Binding-site contacts:
Ligand atom OAB contacts residue VAL66 of chain 1.A at 3.5 Å.
Ligand atom CAL contacts residue ILE95 of chain 1.A at 3.8 Å (hydrophobic).
Ligand atom OAP contacts residue ILE174 of chain 1.A at 3.8 Å.
Ligand atom CAI contacts residue LEU45 of chain 1.A at 3.5 Å (hydrophobic).
Ligand atom OAB contacts residue HIS115 of chain 1.A at 3.9 Å.
Ligand atom CBA contacts residue ILE174 of chain 1.A at 3.6 Å (hydrophobic).
Ligand atom OAC contacts residue ASP175 of chain 1.A at 3.1 Å.
Ligand atom CAG contacts residue ILE95 of chain 1.A at 3.7 Å (hydrophobic).
Ligand atom CAG contacts residue GLU114 of chain 1.A at 3.4 Å.
Ligand atom CAI contacts residue ACT1 of chain 1.G at 3.5 Å.
Ligand atom OAB contacts residue VAL116 of chain 1.A at 3.0 Å (h-bond).
Ligand atom CL2 contacts residue PHE113 of chain 1.A at 3.5 Å.
Ligand atom CAZ contacts residue VAL66 of chain 1.A at 3.9 Å (hydrophobic).
Ligand atom CAV contacts residue ILE174 of chain 1.A at 3.7 Å (hydrophobic).
Ligand atom CAH contacts residue VAL116 of chain 1.A at 3.2 Å (hydrophobic).
Ligand atom CAX contacts residue ACT1 of chain 1.G at 3.9 Å.
Ligand atom CAM contacts residue ILE174 of chain 1.A at 3.7 Å (hydrophobic).
Ligand atom CAW contacts residue VAL66 of chain 1.A at 3.8 Å (hydrophobic).
Ligand atom CL2 contacts residue ILE95 of chain 1.A at 3.9 Å.
Ligand atom CAX contacts residue ILE174 of chain 1.A at 3.5 Å (hydrophobic).
Ligand atom OAP contacts residue ACT1 of chain 1.G at 3.5 Å (h-bond).
Ligand atom CL1 contacts residue LYS68 of chain 1.A at 3.3 Å.
Ligand atom CAM contacts residue VAL53 of chain 1.A at 3.8 Å (hydrophobic).
Ligand atom CL1 contacts residue GOL1 of chain 1.I at 3.6 Å.
Ligand atom OAO contacts residue ARG43 of chain 1.A at 3.7 Å.
Ligand atom CAH contacts residue ASN118 of chain 1.A at 3.9 Å.
Ligand atom OAC contacts residue LYS68 of chain 1.A at 2.7 Å (salt-bridge).
Ligand atom CL2 contacts residue ILE174 of chain 1.A at 3.7 Å.
Ligand atom CAQ contacts residue VAL66 of chain 1.A at 3.5 Å (hydrophobic).
Ligand atom CAL contacts residue ILE174 of chain 1.A at 3.8 Å (hydrophobic).
Ligand atom CAS contacts residue LEU45 of chain 1.A at 3.9 Å (hydrophobic).
Ligand atom CAM contacts residue ACT1 of chain 1.G at 3.7 Å.
Ligand atom NAN contacts residue VAL116 of chain 1.A at 3.8 Å.
Ligand atom CAK contacts residue ACT1 of chain 1.G at 3.7 Å.
Ligand atom CL1 contacts residue ASP175 of chain 1.A at 3.4 Å.
Ligand atom CAT contacts residue ASP175 of chain 1.A at 3.6 Å.
Ligand atom CAA contacts residue ARG43 of chain 1.A at 3.7 Å.
Ligand atom OAP contacts residue VAL53 of chain 1.A at 3.9 Å.
Ligand atom CAF contacts residue MET163 of chain 1.A at 3.7 Å (hydrophobic).
Ligand atom CAT contacts residue LYS68 of chain 1.A at 3.8 Å.

This protein binds this small molecule.
Small molecule (SMILES): COc1ccc(/N=C/c2c(O)ccc3c2oc2cc(Cl)c(O)c(Cl)c23)cc1

Sequence of chain 1.A:
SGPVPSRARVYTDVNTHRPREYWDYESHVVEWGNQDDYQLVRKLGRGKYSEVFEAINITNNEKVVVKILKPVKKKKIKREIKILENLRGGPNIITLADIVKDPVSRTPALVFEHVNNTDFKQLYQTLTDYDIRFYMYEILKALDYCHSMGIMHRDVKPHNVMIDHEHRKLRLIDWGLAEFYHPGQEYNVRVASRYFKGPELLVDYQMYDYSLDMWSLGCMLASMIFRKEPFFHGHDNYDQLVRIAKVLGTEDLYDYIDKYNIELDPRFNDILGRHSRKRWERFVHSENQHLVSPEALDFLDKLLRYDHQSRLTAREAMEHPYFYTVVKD